This small molecule binds to this protein.
Small molecule (SMILES): COc1c(C)cnc(Cn2cnc3c(Cl)nc(N)nc32)c1C

Sequence of chain 1.A:
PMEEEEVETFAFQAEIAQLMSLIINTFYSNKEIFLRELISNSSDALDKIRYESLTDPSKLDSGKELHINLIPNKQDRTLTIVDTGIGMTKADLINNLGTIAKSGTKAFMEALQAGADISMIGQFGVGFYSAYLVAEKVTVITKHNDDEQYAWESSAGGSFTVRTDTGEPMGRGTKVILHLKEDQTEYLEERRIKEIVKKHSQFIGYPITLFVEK

Binding-site contacts:
Ligand atom CAC contacts residue MET99 of chain 1.A at 3.7 Å (hydrophobic).
Ligand atom N2 contacts residue ASP94 of chain 1.A at 2.6 Å (salt-bridge).
Ligand atom N2 contacts residue SER53 of chain 1.A at 3.5 Å (h-bond).
Ligand atom N1 contacts residue ALA56 of chain 1.A at 3.5 Å.
Ligand atom NAI contacts residue LEU108 of chain 1.A at 3.9 Å.
Ligand atom C8 contacts residue LEU108 of chain 1.A at 3.8 Å (hydrophobic).
Ligand atom OAM contacts residue VAL151 of chain 1.A at 3.8 Å.
Ligand atom CAB contacts residue TRP163 of chain 1.A at 3.7 Å (hydrophobic).
Ligand atom CAF contacts residue LEU108 of chain 1.A at 3.8 Å (hydrophobic).
Ligand atom C6 contacts residue ALA56 of chain 1.A at 3.9 Å (hydrophobic).
Ligand atom CAP contacts residue PHE139 of chain 1.A at 3.5 Å (hydrophobic).
Ligand atom CL6 contacts residue GLY98 of chain 1.A at 3.1 Å.
Ligand atom CAF contacts residue TYR140 of chain 1.A at 4.0 Å (hydrophobic).
Ligand atom CAA contacts residue LEU104 of chain 1.A at 3.5 Å (hydrophobic).
Ligand atom C4 contacts residue MET99 of chain 1.A at 4.0 Å (hydrophobic).
Ligand atom C8 contacts residue MET99 of chain 1.A at 3.7 Å (hydrophobic).
Ligand atom CAS contacts residue PHE139 of chain 1.A at 3.3 Å (hydrophobic).
Ligand atom OAM contacts residue PHE139 of chain 1.A at 3.2 Å.
Ligand atom N2 contacts residue THR185 of chain 1.A at 3.9 Å.
Ligand atom CAB contacts residue PHE139 of chain 1.A at 3.6 Å (hydrophobic).
Ligand atom CL6 contacts residue MET99 of chain 1.A at 3.9 Å.
Ligand atom N3 contacts residue ASN52 of chain 1.A at 3.8 Å.
Ligand atom CAA contacts residue TRP163 of chain 1.A at 3.7 Å (hydrophobic).
Ligand atom CAC contacts residue PHE139 of chain 1.A at 3.6 Å (hydrophobic).
Ligand atom N7 contacts residue MET99 of chain 1.A at 3.4 Å (h-bond).
Ligand atom N9 contacts residue MET99 of chain 1.A at 4.0 Å.
Ligand atom NAI contacts residue PHE139 of chain 1.A at 3.6 Å.
Ligand atom CL6 contacts residue ALA56 of chain 1.A at 3.7 Å.
Ligand atom CL6 contacts residue ILE97 of chain 1.A at 3.6 Å.
Ligand atom CAB contacts residue TYR140 of chain 1.A at 4.0 Å (hydrophobic).
Ligand atom CAF contacts residue PHE139 of chain 1.A at 3.5 Å (hydrophobic).
Ligand atom CAN contacts residue LEU108 of chain 1.A at 4.0 Å (hydrophobic).
Ligand atom CAN contacts residue PHE139 of chain 1.A at 3.3 Å (hydrophobic).
Ligand atom C5 contacts residue MET99 of chain 1.A at 3.6 Å (hydrophobic).
Ligand atom N1 contacts residue THR185 of chain 1.A at 3.7 Å.
Ligand atom CAR contacts residue PHE139 of chain 1.A at 3.6 Å (hydrophobic).
Ligand atom CAH contacts residue PHE139 of chain 1.A at 4.0 Å (hydrophobic).
Ligand atom CAH contacts residue ASN52 of chain 1.A at 3.5 Å.
Ligand atom C2 contacts residue ASP94 of chain 1.A at 3.9 Å.
Ligand atom CAA contacts residue VAL151 of chain 1.A at 4.0 Å (hydrophobic).